Sequence of chain 1.A:
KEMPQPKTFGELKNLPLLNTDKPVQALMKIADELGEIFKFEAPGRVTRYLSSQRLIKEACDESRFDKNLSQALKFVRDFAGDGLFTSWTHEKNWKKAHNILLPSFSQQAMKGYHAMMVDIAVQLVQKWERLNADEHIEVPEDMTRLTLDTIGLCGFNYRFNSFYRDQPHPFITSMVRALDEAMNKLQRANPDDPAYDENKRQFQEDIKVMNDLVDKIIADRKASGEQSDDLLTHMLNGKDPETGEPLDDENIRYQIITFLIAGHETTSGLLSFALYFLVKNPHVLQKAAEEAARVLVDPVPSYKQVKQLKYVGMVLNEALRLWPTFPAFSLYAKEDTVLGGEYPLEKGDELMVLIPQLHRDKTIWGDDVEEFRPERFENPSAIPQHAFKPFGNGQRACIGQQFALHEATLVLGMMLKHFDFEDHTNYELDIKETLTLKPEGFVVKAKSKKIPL

Binding-site contacts:
Ligand atom CD1 contacts residue LEU21 of chain 1.A at 3.7 Å (hydrophobic).
Ligand atom CH2 contacts residue ALA45 of chain 1.A at 3.3 Å (hydrophobic).
Ligand atom FAY contacts residue PHE329 of chain 1.A at 3.5 Å.
Ligand atom FBI contacts residue LEU189 of chain 1.A at 3.8 Å.
Ligand atom FAZ contacts residue PHE329 of chain 1.A at 2.6 Å.
Ligand atom FBH contacts residue VAL27 of chain 1.A at 3.1 Å.
Ligand atom O contacts residue SER73 of chain 1.A at 3.7 Å.
Ligand atom FAZ contacts residue LEU438 of chain 1.A at 3.7 Å.
Ligand atom CAW contacts residue LEU438 of chain 1.A at 3.6 Å (hydrophobic).
Ligand atom FBJ contacts residue PRO26 of chain 1.A at 3.5 Å.
Ligand atom OXT contacts residue SER73 of chain 1.A at 3.5 Å.
Ligand atom FBA contacts residue PHE329 of chain 1.A at 3.8 Å.
Ligand atom FBA contacts residue PRO330 of chain 1.A at 3.6 Å.
Ligand atom FAY contacts residue LEU438 of chain 1.A at 2.5 Å.
Ligand atom FBD contacts residue PRO330 of chain 1.A at 3.8 Å.
Ligand atom FBC contacts residue VAL27 of chain 1.A at 3.4 Å.
Ligand atom C contacts residue SER73 of chain 1.A at 3.6 Å.
Ligand atom FBD contacts residue VAL27 of chain 1.A at 3.2 Å.
Ligand atom FBE contacts residue MET186 of chain 1.A at 3.7 Å.
Ligand atom FBD contacts residue ALA331 of chain 1.A at 3.3 Å.
Ligand atom CAS contacts residue VAL27 of chain 1.A at 3.7 Å (hydrophobic).
Ligand atom CB contacts residue TYR52 of chain 1.A at 3.1 Å (hydrophobic).
Ligand atom FBH contacts residue LEU30 of chain 1.A at 3.8 Å.
Ligand atom O contacts residue GLN74 of chain 1.A at 3.3 Å (h-bond).
Ligand atom FBG contacts residue VAL27 of chain 1.A at 3.4 Å.
Ligand atom OAQ contacts residue LEU30 of chain 1.A at 3.8 Å.
Ligand atom CZ2 contacts residue ALA45 of chain 1.A at 3.6 Å (hydrophobic).
Ligand atom OAQ contacts residue TYR52 of chain 1.A at 2.5 Å (h-bond).
Ligand atom FAX contacts residue MET186 of chain 1.A at 3.1 Å.
Ligand atom FBB contacts residue ALA331 of chain 1.A at 3.6 Å.
Ligand atom FBG contacts residue PRO26 of chain 1.A at 3.8 Å.
Ligand atom CZ3 contacts residue PHE43 of chain 1.A at 3.7 Å (hydrophobic).
Ligand atom O contacts residue ALA75 of chain 1.A at 3.1 Å (h-bond).
Ligand atom C contacts residue GLN74 of chain 1.A at 3.5 Å.
Ligand atom FBA contacts residue ALA331 of chain 1.A at 3.1 Å.
Ligand atom CAW contacts residue PHE329 of chain 1.A at 3.5 Å (hydrophobic).
Ligand atom CE3 contacts residue THR50 of chain 1.A at 3.8 Å.
Ligand atom CAP contacts residue TYR52 of chain 1.A at 3.4 Å (hydrophobic).
Ligand atom OXT contacts residue GLN74 of chain 1.A at 2.9 Å (h-bond).
Ligand atom FBJ contacts residue LEU30 of chain 1.A at 3.5 Å.

The protein below binds the small molecule below.
Small molecule (SMILES): O=C(O)[C@H](Cc1c[nH]c2ccccc12)NC(=O)C(F)(F)C(F)(F)C(F)(F)C(F)(F)C(F)(F)C(F)(F)F